Sequence of chain 2.A:
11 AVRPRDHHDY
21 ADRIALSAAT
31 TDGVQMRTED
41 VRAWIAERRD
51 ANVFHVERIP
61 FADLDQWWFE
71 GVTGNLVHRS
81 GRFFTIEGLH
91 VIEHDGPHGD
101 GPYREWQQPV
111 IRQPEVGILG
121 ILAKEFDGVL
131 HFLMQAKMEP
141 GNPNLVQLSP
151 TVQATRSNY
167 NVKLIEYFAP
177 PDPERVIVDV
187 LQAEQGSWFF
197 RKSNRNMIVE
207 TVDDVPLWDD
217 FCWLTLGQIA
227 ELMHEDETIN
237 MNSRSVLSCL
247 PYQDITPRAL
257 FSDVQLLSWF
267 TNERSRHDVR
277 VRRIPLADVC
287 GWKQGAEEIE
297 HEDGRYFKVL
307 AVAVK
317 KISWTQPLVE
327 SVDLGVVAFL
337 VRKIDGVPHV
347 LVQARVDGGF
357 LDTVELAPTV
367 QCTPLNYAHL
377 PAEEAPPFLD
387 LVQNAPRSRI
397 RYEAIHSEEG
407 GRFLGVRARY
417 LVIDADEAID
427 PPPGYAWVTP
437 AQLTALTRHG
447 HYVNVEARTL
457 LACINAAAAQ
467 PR

The small molecule below binds the protein below.
Small molecule (SMILES): Cc1cn([C@H]2C[C@H](O)[C@@H](CO[P](=O)(O)O[P](=O)(O)Oc3ccccc3)O2)c(=O)[nH]c1=O

Binding-site contacts:
Ligand atom C4 contacts residue TRP320 of chain 2.A at 3.6 Å (hydrophobic).
Ligand atom C5' contacts residue ASN158 of chain 2.A at 3.8 Å.
Ligand atom O1A contacts residue ASN158 of chain 2.A at 2.9 Å (h-bond).
Ligand atom C5M contacts residue PHE83 of chain 2.A at 3.8 Å (hydrophobic).
Ligand atom O2B contacts residue GLN153 of chain 2.A at 3.9 Å.
Ligand atom O4 contacts residue HIS78 of chain 2.A at 3.8 Å.
Ligand atom C2' contacts residue TRP320 of chain 2.A at 3.5 Å (hydrophobic).
Ligand atom O4 contacts residue GLN322 of chain 2.A at 3.5 Å.
Ligand atom C2 contacts residue TRP320 of chain 2.A at 3.5 Å (hydrophobic).
Ligand atom CD2 contacts residue THR155 of chain 2.A at 3.7 Å.
Ligand atom O2 contacts residue TRP320 of chain 2.A at 3.5 Å.
Ligand atom O1A contacts residue PHE83 of chain 2.A at 3.8 Å.
Ligand atom CD2 contacts residue ARG408 of chain 2.A at 3.9 Å.
Ligand atom N3 contacts residue PHE83 of chain 2.A at 3.6 Å.
Ligand atom C5M contacts residue PHE84 of chain 2.A at 3.9 Å (hydrophobic).
Ligand atom CZ contacts residue ASN200 of chain 2.A at 3.5 Å.
Ligand atom CD1 contacts residue GLN153 of chain 2.A at 3.9 Å.
Ligand atom C2 contacts residue PHE83 of chain 2.A at 3.5 Å (hydrophobic).
Ligand atom O4 contacts residue THR321 of chain 2.A at 3.3 Å (h-bond).
Ligand atom O1B contacts residue GLN153 of chain 2.A at 3.0 Å (h-bond).
Ligand atom C6 contacts residue TRP320 of chain 2.A at 3.8 Å (hydrophobic).
Ligand atom C5M contacts residue GLN322 of chain 2.A at 3.5 Å.
Ligand atom C4 contacts residue THR321 of chain 2.A at 3.8 Å.
Ligand atom O4' contacts residue PHE83 of chain 2.A at 3.5 Å.
Ligand atom O3B contacts residue ASN158 of chain 2.A at 4.0 Å.
Ligand atom N3 contacts residue TRP320 of chain 2.A at 3.4 Å.
Ligand atom CD1 contacts residue ALA154 of chain 2.A at 3.6 Å (hydrophobic).
Ligand atom CE1 contacts residue ALA154 of chain 2.A at 3.9 Å (hydrophobic).
Ligand atom C6 contacts residue PHE83 of chain 2.A at 3.4 Å (hydrophobic).
Ligand atom N1 contacts residue TRP320 of chain 2.A at 3.8 Å.
Ligand atom C5 contacts residue GLN322 of chain 2.A at 3.8 Å.
Ligand atom O4 contacts residue TRP67 of chain 2.A at 2.8 Å (h-bond).
Ligand atom CZ contacts residue GLY117 of chain 2.A at 3.9 Å.
Ligand atom O2A contacts residue ARG408 of chain 2.A at 2.8 Å (salt-bridge).
Ligand atom N1 contacts residue PHE83 of chain 2.A at 3.5 Å.
Ligand atom C4 contacts residue PHE83 of chain 2.A at 3.6 Å (hydrophobic).
Ligand atom O4 contacts residue PHE83 of chain 2.A at 3.8 Å.
Ligand atom C5 contacts residue TRP320 of chain 2.A at 3.9 Å (hydrophobic).
Ligand atom CG contacts residue THR155 of chain 2.A at 4.0 Å.
Ligand atom C5 contacts residue PHE83 of chain 2.A at 3.6 Å (hydrophobic).